Binding-site contacts:
Ligand atom C contacts residue GLY58 of chain 2.A at 3.6 Å.
Ligand atom O contacts residue GLY58 of chain 2.A at 4.0 Å.
Ligand atom CA contacts residue ALA60 of chain 2.A at 3.8 Å (hydrophobic).
Ligand atom N contacts residue GLN71 of chain 2.A at 2.8 Å (h-bond).
Ligand atom CB contacts residue ALA60 of chain 2.A at 3.7 Å (hydrophobic).
Ligand atom CD contacts residue TRP75 of chain 2.A at 3.4 Å (hydrophobic).
Ligand atom O contacts residue GLN71 of chain 2.A at 3.3 Å (h-bond).
Ligand atom CD1 contacts residue LYS49 of chain 2.A at 4.0 Å.
Ligand atom C contacts residue GLN71 of chain 2.A at 3.6 Å.
Ligand atom CG1 contacts residue GLY58 of chain 2.A at 3.4 Å.
Ligand atom CB contacts residue GLU66 of chain 2.A at 3.6 Å.
Ligand atom CA contacts residue GLY58 of chain 2.A at 3.3 Å.
Ligand atom CB contacts residue TRP62 of chain 2.A at 3.7 Å (hydrophobic).
Ligand atom C contacts residue LEU59 of chain 2.A at 3.8 Å (hydrophobic).
Ligand atom CB contacts residue TYR76 of chain 2.A at 4.0 Å (hydrophobic).
Ligand atom N contacts residue ALA60 of chain 2.A at 2.8 Å (h-bond).
Ligand atom CG1 contacts residue ALA60 of chain 2.A at 4.0 Å (hydrophobic).
Ligand atom CA contacts residue GLU66 of chain 2.A at 3.4 Å.
Ligand atom CA contacts residue GLN71 of chain 2.A at 3.3 Å.
Ligand atom CA contacts residue LEU59 of chain 2.A at 3.6 Å (hydrophobic).
Ligand atom N contacts residue ASN61 of chain 2.A at 3.9 Å.
Ligand atom CA contacts residue ASN61 of chain 2.A at 3.4 Å.
Ligand atom CD1 contacts residue LEU59 of chain 2.A at 3.4 Å (hydrophobic).
Ligand atom CD1 contacts residue GLY58 of chain 2.A at 3.3 Å.
Ligand atom CB contacts residue LEU59 of chain 2.A at 4.0 Å (hydrophobic).
Ligand atom C contacts residue ALA60 of chain 2.A at 3.6 Å (hydrophobic).
Ligand atom C contacts residue ALA60 of chain 2.A at 3.8 Å (hydrophobic).
Ligand atom O contacts residue TRP75 of chain 2.A at 3.3 Å.
Ligand atom CG1 contacts residue LEU59 of chain 2.A at 3.7 Å (hydrophobic).
Ligand atom CA contacts residue ALA60 of chain 2.A at 3.4 Å (hydrophobic).
Ligand atom CD1 contacts residue VAL50 of chain 2.A at 3.6 Å (hydrophobic).
Ligand atom CB contacts residue GLN71 of chain 2.A at 3.1 Å.
Ligand atom O contacts residue LEU59 of chain 2.A at 3.3 Å.
Ligand atom N contacts residue GLU66 of chain 2.A at 2.4 Å (salt-bridge).
Ligand atom O contacts residue ALA60 of chain 2.A at 2.7 Å (h-bond).
Ligand atom N contacts residue LEU59 of chain 2.A at 3.7 Å.
Ligand atom CB contacts residue GLY58 of chain 2.A at 3.9 Å.
Ligand atom C contacts residue TRP75 of chain 2.A at 4.0 Å (hydrophobic).
Ligand atom N contacts residue GLY58 of chain 2.A at 3.1 Å (h-bond).
Ligand atom CG contacts residue TRP75 of chain 2.A at 3.1 Å (hydrophobic).

A protein and the small-molecule ligand that binds it are described below.
Small molecule (SMILES): CC[C@H](C)[C@H](NC(=O)[C@@H]1CCCN1C(=O)[C@@H](NC(=O)[C@H](C)N)C(C)C)C(=O)N[C@@H](C)C=O

Sequence of chain 2.A:
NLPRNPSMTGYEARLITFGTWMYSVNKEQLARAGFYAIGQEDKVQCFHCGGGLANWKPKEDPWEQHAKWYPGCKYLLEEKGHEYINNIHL